The small molecule below binds the protein below.
Small molecule (SMILES): Brc1cnc(Nc2cccc(CN3CCOCC3)c2)nc1NCCc1cnc[nH]1

Sequence of chain 1.A:
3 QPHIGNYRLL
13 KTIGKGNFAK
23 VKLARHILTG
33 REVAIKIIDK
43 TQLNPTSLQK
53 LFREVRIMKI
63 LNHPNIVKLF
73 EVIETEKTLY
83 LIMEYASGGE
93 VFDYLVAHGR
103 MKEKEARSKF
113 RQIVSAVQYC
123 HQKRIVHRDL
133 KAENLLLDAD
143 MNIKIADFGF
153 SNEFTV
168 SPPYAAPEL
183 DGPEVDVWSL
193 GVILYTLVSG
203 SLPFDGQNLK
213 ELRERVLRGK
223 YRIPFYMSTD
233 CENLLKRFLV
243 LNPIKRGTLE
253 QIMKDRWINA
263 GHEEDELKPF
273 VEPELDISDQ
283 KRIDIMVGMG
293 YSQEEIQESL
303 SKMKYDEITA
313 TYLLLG

Binding-site contacts:
Ligand atom C8 contacts residue SER89 of chain 1.A at 3.6 Å.
Ligand atom C14 contacts residue LEU138 of chain 1.A at 3.8 Å (hydrophobic).
Ligand atom C1 contacts residue GLU86 of chain 1.A at 3.3 Å.
Ligand atom C17 contacts residue GLU135 of chain 1.A at 3.7 Å.
Ligand atom C10 contacts residue TYR87 of chain 1.A at 3.2 Å (hydrophobic).
Ligand atom C1 contacts residue ALA36 of chain 1.A at 3.7 Å (hydrophobic).
Ligand atom C2 contacts residue ALA88 of chain 1.A at 3.8 Å (hydrophobic).
Ligand atom O contacts residue TYR87 of chain 1.A at 3.9 Å.
Ligand atom BR contacts residue MET85 of chain 1.A at 3.4 Å.
Ligand atom C2 contacts residue ILE15 of chain 1.A at 3.9 Å (hydrophobic).
Ligand atom C18 contacts residue GLU135 of chain 1.A at 3.1 Å.
Ligand atom C16 contacts residue GLU135 of chain 1.A at 3.6 Å.
Ligand atom C contacts residue LEU138 of chain 1.A at 3.9 Å (hydrophobic).
Ligand atom N contacts residue TYR87 of chain 1.A at 3.6 Å.
Ligand atom C7 contacts residue GLY91 of chain 1.A at 3.5 Å.
Ligand atom C3 contacts residue ALA88 of chain 1.A at 3.4 Å (hydrophobic).
Ligand atom N5 contacts residue GLU92 of chain 1.A at 2.8 Å (salt-bridge).
Ligand atom N contacts residue ALA88 of chain 1.A at 2.9 Å (h-bond).
Ligand atom N6 contacts residue ILE15 of chain 1.A at 3.0 Å (h-bond).
Ligand atom N3 contacts residue ILE15 of chain 1.A at 3.6 Å.
Ligand atom C19 contacts residue ILE15 of chain 1.A at 3.3 Å (hydrophobic).
Ligand atom C contacts residue ALA36 of chain 1.A at 3.8 Å (hydrophobic).
Ligand atom C13 contacts residue TYR87 of chain 1.A at 3.8 Å (hydrophobic).
Ligand atom BR contacts residue ALA36 of chain 1.A at 3.9 Å.
Ligand atom C13 contacts residue ALA88 of chain 1.A at 3.2 Å (hydrophobic).
Ligand atom O contacts residue LYS13 of chain 1.A at 3.4 Å (salt-bridge).
Ligand atom C18 contacts residue GLU92 of chain 1.A at 3.3 Å.
Ligand atom C3 contacts residue GLY91 of chain 1.A at 3.9 Å.
Ligand atom C13 contacts residue GLY91 of chain 1.A at 3.5 Å.
Ligand atom C1 contacts residue LEU138 of chain 1.A at 3.9 Å (hydrophobic).
Ligand atom N1 contacts residue ALA88 of chain 1.A at 2.9 Å (h-bond).
Ligand atom C1 contacts residue TYR87 of chain 1.A at 3.9 Å (hydrophobic).
Ligand atom N contacts residue LEU138 of chain 1.A at 3.8 Å.
Ligand atom C1 contacts residue ALA88 of chain 1.A at 3.7 Å (hydrophobic).
Ligand atom N1 contacts residue TYR87 of chain 1.A at 3.5 Å.
Ligand atom C16 contacts residue VAL158 of chain 1.A at 3.9 Å (hydrophobic).
Ligand atom N3 contacts residue LEU138 of chain 1.A at 3.7 Å.
Ligand atom C6 contacts residue GLY91 of chain 1.A at 3.7 Å.
Ligand atom C2 contacts residue LEU138 of chain 1.A at 3.7 Å (hydrophobic).
Ligand atom N4 contacts residue VAL23 of chain 1.A at 3.8 Å.